Sequence of chain 1.D:
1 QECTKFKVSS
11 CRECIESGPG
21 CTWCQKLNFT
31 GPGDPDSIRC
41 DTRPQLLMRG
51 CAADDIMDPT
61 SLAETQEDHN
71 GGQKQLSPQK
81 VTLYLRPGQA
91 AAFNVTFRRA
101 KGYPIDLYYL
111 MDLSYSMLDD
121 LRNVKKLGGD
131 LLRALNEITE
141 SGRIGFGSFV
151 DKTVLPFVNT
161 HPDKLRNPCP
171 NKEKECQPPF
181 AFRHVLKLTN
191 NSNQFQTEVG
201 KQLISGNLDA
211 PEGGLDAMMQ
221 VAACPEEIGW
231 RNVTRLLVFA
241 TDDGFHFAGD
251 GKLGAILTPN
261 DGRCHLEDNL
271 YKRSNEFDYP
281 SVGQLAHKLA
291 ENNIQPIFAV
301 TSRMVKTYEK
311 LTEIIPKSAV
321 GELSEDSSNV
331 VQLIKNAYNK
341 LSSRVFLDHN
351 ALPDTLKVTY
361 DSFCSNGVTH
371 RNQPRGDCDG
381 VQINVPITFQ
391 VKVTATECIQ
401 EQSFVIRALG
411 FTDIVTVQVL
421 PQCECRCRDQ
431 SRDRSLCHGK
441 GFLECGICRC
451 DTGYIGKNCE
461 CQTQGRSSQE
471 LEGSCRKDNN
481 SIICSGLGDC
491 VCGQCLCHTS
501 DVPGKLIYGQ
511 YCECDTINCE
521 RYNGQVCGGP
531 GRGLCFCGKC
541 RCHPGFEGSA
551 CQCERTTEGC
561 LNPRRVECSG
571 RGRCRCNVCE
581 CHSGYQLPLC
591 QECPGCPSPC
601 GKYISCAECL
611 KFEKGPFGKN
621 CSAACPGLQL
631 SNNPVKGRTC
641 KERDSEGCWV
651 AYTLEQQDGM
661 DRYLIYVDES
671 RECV

Binding-site contacts:
Ligand atom C8 contacts residue ASN94 of chain 1.D at 3.9 Å.
Ligand atom C3 contacts residue ASN94 of chain 1.D at 3.7 Å.
Ligand atom C4 contacts residue ASN94 of chain 1.D at 4.1 Å.
Ligand atom O5 contacts residue THR388 of chain 1.D at 4.1 Å.
Ligand atom O7 contacts residue ASN94 of chain 1.D at 3.5 Å (h-bond).
Ligand atom O5 contacts residue ASN94 of chain 1.D at 2.4 Å (h-bond).
Ligand atom C1 contacts residue ASN94 of chain 1.D at 1.4 Å.
Ligand atom C8 contacts residue ALA92 of chain 1.D at 3.8 Å (hydrophobic).
Ligand atom N2 contacts residue ASN94 of chain 1.D at 2.8 Å (h-bond).
Ligand atom C8 contacts residue PHE93 of chain 1.D at 4.5 Å (hydrophobic).
Ligand atom C5 contacts residue ASN94 of chain 1.D at 3.6 Å.
Ligand atom C7 contacts residue ASN94 of chain 1.D at 3.3 Å.
Ligand atom C2 contacts residue ASN94 of chain 1.D at 2.3 Å.

This protein binds this small molecule.
Small molecule (SMILES): CC(=O)N[C@@H]1[C@@H](O)[C@H](O)[C@@H](CO)O[C@H]1O